The small molecule below binds the protein below.
Small molecule (SMILES): C=CC[C@@H]1/C=C(\C)C[C@H](C)C[C@H](OC)[C@H]2O[C@@](O)(C(=O)C(=O)N3CCCC[C@H]3C(=O)O[C@H](/C(C)=C/[C@@H]3CC[C@@H](O)[C@H](OC)C3)[C@H](C)[C@@H](O)CC1=O)[C@H](C)C[C@@H]2OC

Sequence of chain 2.A:
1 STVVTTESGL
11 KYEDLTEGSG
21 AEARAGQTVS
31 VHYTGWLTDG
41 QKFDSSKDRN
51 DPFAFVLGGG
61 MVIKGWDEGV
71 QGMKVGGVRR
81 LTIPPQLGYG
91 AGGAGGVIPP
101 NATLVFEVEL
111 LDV

Binding-site contacts:
Ligand atom O4 contacts residue PHE43 of chain 2.A at 3.5 Å.
Ligand atom C5 contacts residue TYR33 of chain 2.A at 3.7 Å (hydrophobic).
Ligand atom C42 contacts residue TYR89 of chain 2.A at 3.3 Å (hydrophobic).
Ligand atom C35 contacts residue ILE98 of chain 2.A at 3.7 Å (hydrophobic).
Ligand atom C10 contacts residue ASP44 of chain 2.A at 3.4 Å.
Ligand atom C36 contacts residue TYR33 of chain 2.A at 3.8 Å (hydrophobic).
Ligand atom C29 contacts residue TYR89 of chain 2.A at 3.8 Å (hydrophobic).
Ligand atom C9 contacts residue ASP44 of chain 2.A at 3.7 Å.
Ligand atom O2 contacts residue VAL62 of chain 2.A at 3.2 Å.
Ligand atom C30 contacts residue TYR89 of chain 2.A at 3.8 Å (hydrophobic).
Ligand atom C6 contacts residue TYR33 of chain 2.A at 3.7 Å (hydrophobic).
Ligand atom C4 contacts residue TRP66 of chain 2.A at 3.6 Å (hydrophobic).
Ligand atom O10 contacts residue MET61 of chain 2.A at 2.8 Å (h-bond).
Ligand atom C36 contacts residue PHE53 of chain 2.A at 3.7 Å (hydrophobic).
Ligand atom N7 contacts residue TYR89 of chain 2.A at 3.8 Å.
Ligand atom C45 contacts residue GLY88 of chain 2.A at 3.4 Å.
Ligand atom C8 contacts residue TYR89 of chain 2.A at 3.4 Å (hydrophobic).
Ligand atom C28 contacts residue MET61 of chain 2.A at 3.7 Å (hydrophobic).
Ligand atom C1 contacts residue TYR89 of chain 2.A at 3.4 Å (hydrophobic).
Ligand atom O6 contacts residue ASP44 of chain 2.A at 2.6 Å (salt-bridge).
Ligand atom C11 contacts residue TYR89 of chain 2.A at 3.6 Å (hydrophobic).
Ligand atom C3 contacts residue TRP66 of chain 2.A at 3.5 Å (hydrophobic).
Ligand atom O5 contacts residue ASP44 of chain 2.A at 3.3 Å (salt-bridge).
Ligand atom C5 contacts residue PHE53 of chain 2.A at 3.8 Å (hydrophobic).
Ligand atom O3 contacts residue TYR89 of chain 2.A at 2.6 Å (h-bond).
Ligand atom O1 contacts residue TYR89 of chain 2.A at 3.6 Å.
Ligand atom O4 contacts residue TYR33 of chain 2.A at 3.3 Å.
Ligand atom C2 contacts residue TYR89 of chain 2.A at 3.5 Å (hydrophobic).
Ligand atom C41 contacts residue PHE53 of chain 2.A at 3.7 Å (hydrophobic).
Ligand atom C4 contacts residue PHE53 of chain 2.A at 3.5 Å (hydrophobic).
Ligand atom O4 contacts residue PHE106 of chain 2.A at 3.7 Å.
Ligand atom C14 contacts residue ASP44 of chain 2.A at 3.7 Å.
Ligand atom O3 contacts residue PHE106 of chain 2.A at 3.6 Å.
Ligand atom O2 contacts residue ILE63 of chain 2.A at 2.9 Å (h-bond).
Ligand atom C5 contacts residue TRP66 of chain 2.A at 3.9 Å (hydrophobic).
Ligand atom C27 contacts residue TYR89 of chain 2.A at 3.6 Å (hydrophobic).
Ligand atom O4 contacts residue ASP44 of chain 2.A at 3.3 Å (salt-bridge).
Ligand atom C36 contacts residue ARG49 of chain 2.A at 3.7 Å.
Ligand atom O5 contacts residue TYR33 of chain 2.A at 3.5 Å (h-bond).
Ligand atom C35 contacts residue TYR89 of chain 2.A at 3.7 Å (hydrophobic).